Sequence of chain 1.A:
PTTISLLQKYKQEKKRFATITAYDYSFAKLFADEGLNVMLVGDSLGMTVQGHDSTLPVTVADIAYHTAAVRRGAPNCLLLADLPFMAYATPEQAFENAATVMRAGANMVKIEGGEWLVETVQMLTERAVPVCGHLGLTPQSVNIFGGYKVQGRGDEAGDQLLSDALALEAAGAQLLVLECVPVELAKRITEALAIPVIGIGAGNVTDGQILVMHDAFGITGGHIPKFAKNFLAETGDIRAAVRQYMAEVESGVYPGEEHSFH

Binding-site contacts:
Ligand atom O4 contacts residue GLY44 of chain 1.A at 4.0 Å.
Ligand atom O2 contacts residue LYS112 of chain 1.A at 2.6 Å (salt-bridge).
Ligand atom O4 contacts residue THR23 of chain 1.A at 3.4 Å.
Ligand atom O2 contacts residue LEU42 of chain 1.A at 3.5 Å.
Ligand atom O4 contacts residue SER46 of chain 1.A at 2.5 Å (h-bond).
Ligand atom O2 contacts residue MG1 of chain 1.K at 2.4 Å.
Ligand atom C5 contacts residue LEU42 of chain 1.A at 3.4 Å (hydrophobic).
Ligand atom O3 contacts residue ASP84 of chain 1.A at 3.2 Å (salt-bridge).
Ligand atom O1 contacts residue GLU181 of chain 1.A at 2.7 Å (salt-bridge).
Ligand atom C4 contacts residue HIS136 of chain 1.A at 4.1 Å.
Ligand atom O3 contacts residue MG1 of chain 1.K at 2.2 Å.
Ligand atom C6 contacts residue ASP84 of chain 1.A at 4.1 Å.
Ligand atom O4 contacts residue LEU42 of chain 1.A at 3.8 Å.
Ligand atom O3 contacts residue LEU42 of chain 1.A at 4.2 Å.
Ligand atom C4 contacts residue GLU181 of chain 1.A at 3.0 Å.
Ligand atom O3 contacts residue SER46 of chain 1.A at 3.1 Å (h-bond).
Ligand atom O3 contacts residue ASP45 of chain 1.A at 3.3 Å (salt-bridge).
Ligand atom C5 contacts residue MG1 of chain 1.K at 3.0 Å.
Ligand atom C3 contacts residue VAL179 of chain 1.A at 4.0 Å (hydrophobic).
Ligand atom C6 contacts residue LEU42 of chain 1.A at 3.6 Å (hydrophobic).
Ligand atom C6 contacts residue MG1 of chain 1.K at 3.0 Å.
Ligand atom O2 contacts residue ASP84 of chain 1.A at 3.6 Å.
Ligand atom C3 contacts residue ILE212 of chain 1.A at 4.0 Å (hydrophobic).
Ligand atom C3 contacts residue LYS112 of chain 1.A at 3.9 Å.
Ligand atom C2 contacts residue LEU42 of chain 1.A at 4.0 Å (hydrophobic).
Ligand atom C5 contacts residue LYS112 of chain 1.A at 3.8 Å.
Ligand atom O1 contacts residue HIS136 of chain 1.A at 3.3 Å.
Ligand atom O3 contacts residue GLY44 of chain 1.A at 3.3 Å.
Ligand atom C1 contacts residue VAL214 of chain 1.A at 3.9 Å (hydrophobic).
Ligand atom C3 contacts residue HIS136 of chain 1.A at 4.2 Å.
Ligand atom O1 contacts residue PRO141 of chain 1.A at 3.6 Å.
Ligand atom C3 contacts residue LEU42 of chain 1.A at 3.7 Å (hydrophobic).
Ligand atom O2 contacts residue HIS136 of chain 1.A at 3.8 Å.
Ligand atom C1 contacts residue THR23 of chain 1.A at 3.9 Å.
Ligand atom O4 contacts residue TYR25 of chain 1.A at 4.1 Å.
Ligand atom C6 contacts residue SER46 of chain 1.A at 3.2 Å.
Ligand atom O1 contacts residue MG1 of chain 1.K at 3.8 Å.
Ligand atom O4 contacts residue VAL214 of chain 1.A at 4.0 Å.
Ligand atom C6 contacts residue GLY44 of chain 1.A at 3.9 Å.
Ligand atom C1 contacts residue ILE202 of chain 1.A at 4.1 Å (hydrophobic).

This small molecule binds to this protein.
Small molecule (SMILES): CC(C)(CO)C(=O)C(=O)O